Sequence of chain 25.E:
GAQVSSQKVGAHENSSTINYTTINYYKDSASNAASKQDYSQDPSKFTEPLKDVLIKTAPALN

This protein binds this small molecule.
Small molecule (SMILES): CC[C@H](C)[C@H](N)C(=O)N[C@@H](CO)C(=O)N[C@@H](CCC(=O)O)C(=O)N[C@H](C=O)C(C)C

Binding-site contacts:
Ligand atom OE1 contacts residue ASN25 of chain 25.E at 4.2 Å.
Ligand atom N contacts residue ALA2 of chain 25.E at 2.8 Å (h-bond).
Ligand atom O contacts residue ALA2 of chain 25.E at 4.0 Å.
Ligand atom OG contacts residue GLN3 of chain 25.E at 3.3 Å (h-bond).
Ligand atom O contacts residue VAL4 of chain 25.E at 4.4 Å.
Ligand atom OE1 contacts residue VAL4 of chain 25.E at 3.6 Å.
Ligand atom CD contacts residue VAL4 of chain 25.E at 3.6 Å (hydrophobic).
Ligand atom N contacts residue VAL4 of chain 25.E at 4.3 Å.
Ligand atom CB contacts residue ALA2 of chain 25.E at 3.3 Å (hydrophobic).
Ligand atom C contacts residue GLN3 of chain 25.E at 3.9 Å.
Ligand atom CG2 contacts residue GLN3 of chain 25.E at 3.5 Å.
Ligand atom CA contacts residue VAL4 of chain 25.E at 3.3 Å (hydrophobic).
Ligand atom CG2 contacts residue VAL4 of chain 25.E at 3.4 Å (hydrophobic).
Ligand atom CA contacts residue GLN3 of chain 25.E at 4.5 Å.
Ligand atom CG2 contacts residue SER5 of chain 25.E at 3.4 Å.
Ligand atom O contacts residue GLN3 of chain 25.E at 2.9 Å (h-bond).
Ligand atom O contacts residue VAL4 of chain 25.E at 3.2 Å (h-bond).
Ligand atom N contacts residue GLN3 of chain 25.E at 4.5 Å.
Ligand atom OE2 contacts residue VAL4 of chain 25.E at 3.7 Å.
Ligand atom CG contacts residue VAL4 of chain 25.E at 4.4 Å (hydrophobic).
Ligand atom CB contacts residue GLN3 of chain 25.E at 3.7 Å.
Ligand atom CA contacts residue ALA2 of chain 25.E at 3.9 Å (hydrophobic).
Ligand atom CA contacts residue ALA2 of chain 25.E at 3.3 Å (hydrophobic).
Ligand atom CA contacts residue VAL4 of chain 25.E at 4.1 Å (hydrophobic).
Ligand atom CB contacts residue VAL4 of chain 25.E at 4.4 Å (hydrophobic).
Ligand atom C contacts residue VAL4 of chain 25.E at 4.0 Å (hydrophobic).
Ligand atom CG1 contacts residue ALA2 of chain 25.E at 4.5 Å (hydrophobic).
Ligand atom C contacts residue ALA2 of chain 25.E at 3.5 Å (hydrophobic).
Ligand atom CG1 contacts residue GLN3 of chain 25.E at 3.3 Å.
Ligand atom CG2 contacts residue ALA2 of chain 25.E at 4.0 Å (hydrophobic).
Ligand atom CB contacts residue GLN3 of chain 25.E at 4.0 Å.
Ligand atom N contacts residue VAL4 of chain 25.E at 3.1 Å (h-bond).
Ligand atom C contacts residue ALA2 of chain 25.E at 4.0 Å (hydrophobic).
Ligand atom C contacts residue VAL4 of chain 25.E at 3.5 Å (hydrophobic).
Ligand atom CB contacts residue VAL4 of chain 25.E at 4.0 Å (hydrophobic).
Ligand atom N contacts residue GLY1 of chain 25.E at 4.5 Å.
Ligand atom CB contacts residue ALA2 of chain 25.E at 4.4 Å (hydrophobic).